Sequence of chain 1.Y:
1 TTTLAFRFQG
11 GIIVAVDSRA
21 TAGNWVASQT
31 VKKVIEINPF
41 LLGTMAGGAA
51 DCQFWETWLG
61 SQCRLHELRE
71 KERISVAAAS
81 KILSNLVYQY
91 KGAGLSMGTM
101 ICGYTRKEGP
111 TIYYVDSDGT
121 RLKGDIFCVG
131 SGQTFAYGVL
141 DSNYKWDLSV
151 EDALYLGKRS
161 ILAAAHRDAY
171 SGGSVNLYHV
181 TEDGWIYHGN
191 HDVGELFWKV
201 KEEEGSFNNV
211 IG

Sequence of chain 1.Z:
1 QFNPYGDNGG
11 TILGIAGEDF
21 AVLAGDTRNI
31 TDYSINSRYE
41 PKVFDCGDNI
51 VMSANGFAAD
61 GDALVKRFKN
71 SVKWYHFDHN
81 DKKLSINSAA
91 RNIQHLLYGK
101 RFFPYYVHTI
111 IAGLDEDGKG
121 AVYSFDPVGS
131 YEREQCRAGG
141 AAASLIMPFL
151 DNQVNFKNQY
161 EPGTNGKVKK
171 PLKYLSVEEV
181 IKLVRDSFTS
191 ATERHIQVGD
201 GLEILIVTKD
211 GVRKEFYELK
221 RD

Binding-site contacts:
Ligand atom C26 contacts residue ALA49 of chain 1.Y at 3.8 Å (hydrophobic).
Ligand atom O6 contacts residue THR1 of chain 1.Y at 2.3 Å (h-bond).
Ligand atom C18 contacts residue THR1 of chain 1.Y at 2.4 Å.
Ligand atom C5 contacts residue THR21 of chain 1.Y at 3.7 Å.
Ligand atom C1 contacts residue ASP126 of chain 1.Z at 3.8 Å.
Ligand atom C12 contacts residue GLY47 of chain 1.Y at 3.4 Å.
Ligand atom C11 contacts residue THR1 of chain 1.Y at 2.4 Å.
Ligand atom C17 contacts residue THR1 of chain 1.Y at 1.5 Å.
Ligand atom N3 contacts residue GLY47 of chain 1.Y at 2.7 Å (h-bond).
Ligand atom O2 contacts residue ALA20 of chain 1.Y at 3.2 Å.
Ligand atom C6 contacts residue GLY47 of chain 1.Y at 3.4 Å.
Ligand atom O2 contacts residue THR21 of chain 1.Y at 3.0 Å (h-bond).
Ligand atom C7 contacts residue GLY47 of chain 1.Y at 3.8 Å.
Ligand atom C3 contacts residue ASP126 of chain 1.Z at 3.2 Å.
Ligand atom C16 contacts residue THR1 of chain 1.Y at 1.4 Å.
Ligand atom C18 contacts residue SER131 of chain 1.Y at 3.8 Å.
Ligand atom C15 contacts residue ALA49 of chain 1.Y at 3.7 Å (hydrophobic).
Ligand atom C26 contacts residue ALA20 of chain 1.Y at 3.5 Å (hydrophobic).
Ligand atom N1 contacts residue ASP126 of chain 1.Z at 2.9 Å (salt-bridge).
Ligand atom C6 contacts residue THR21 of chain 1.Y at 3.5 Å.
Ligand atom C4 contacts residue ASP126 of chain 1.Z at 3.5 Å.
Ligand atom C23 contacts residue ARG19 of chain 1.Y at 3.2 Å.
Ligand atom O6 contacts residue GLY47 of chain 1.Y at 3.0 Å (h-bond).
Ligand atom C25 contacts residue SER96 of chain 1.Y at 3.4 Å.
Ligand atom N3 contacts residue THR1 of chain 1.Y at 3.7 Å.
Ligand atom C2 contacts residue THR21 of chain 1.Y at 3.7 Å.
Ligand atom C4 contacts residue ALA27 of chain 1.Y at 3.6 Å (hydrophobic).
Ligand atom C27 contacts residue ASP126 of chain 1.Z at 3.6 Å.
Ligand atom C13 contacts residue THR1 of chain 1.Y at 3.5 Å.
Ligand atom C23 contacts residue THR1 of chain 1.Y at 2.5 Å.
Ligand atom O3 contacts residue ALA49 of chain 1.Y at 3.0 Å (h-bond).
Ligand atom C13 contacts residue LYS33 of chain 1.Y at 3.7 Å.
Ligand atom C2 contacts residue ASP126 of chain 1.Z at 3.7 Å.
Ligand atom C25 contacts residue GLY47 of chain 1.Y at 3.6 Å.
Ligand atom C11 contacts residue GLY47 of chain 1.Y at 3.6 Å.
Ligand atom N2 contacts residue THR21 of chain 1.Y at 2.7 Å (h-bond).
Ligand atom C12 contacts residue THR1 of chain 1.Y at 2.7 Å.
Ligand atom C7 contacts residue THR21 of chain 1.Y at 3.6 Å.
Ligand atom C23 contacts residue TYR170 of chain 1.Y at 3.2 Å (hydrophobic).
Ligand atom C10 contacts residue GLY47 of chain 1.Y at 3.5 Å.

This protein binds this small molecule.
Small molecule (SMILES): CCCCCC(=O)N[C@H](C(=O)N[C@@H](CCC(=O)N(C)C)C(=O)N[C@@H](CC(C)C)[C@@H](O)C(C)C)C(C)C